This protein binds this small molecule.
Small molecule (SMILES): CC(=O)N[C@@H]1[C@@H](O)[C@H](O)[C@@H](CO)O[C@H]1O

Binding-site contacts:
Ligand atom C8 contacts residue TYR179 of chain 1.A at 4.0 Å (hydrophobic).
Ligand atom C5 contacts residue TYR179 of chain 1.A at 4.4 Å (hydrophobic).
Ligand atom O7 contacts residue TYR179 of chain 1.A at 3.9 Å.
Ligand atom C1 contacts residue TYR179 of chain 1.A at 3.7 Å (hydrophobic).
Ligand atom C1 contacts residue ASN189 of chain 1.A at 1.7 Å.
Ligand atom C2 contacts residue TYR179 of chain 1.A at 4.2 Å (hydrophobic).
Ligand atom O5 contacts residue ASN189 of chain 1.A at 2.6 Å (h-bond).
Ligand atom C2 contacts residue ASN189 of chain 1.A at 2.6 Å.
Ligand atom N2 contacts residue TYR179 of chain 1.A at 3.7 Å.
Ligand atom O7 contacts residue ASN189 of chain 1.A at 3.9 Å.
Ligand atom O3 contacts residue TYR179 of chain 1.A at 4.4 Å.
Ligand atom N2 contacts residue ASN189 of chain 1.A at 2.5 Å (h-bond).
Ligand atom C5 contacts residue ASN189 of chain 1.A at 4.0 Å.
Ligand atom C7 contacts residue ASN189 of chain 1.A at 3.6 Å.
Ligand atom O5 contacts residue TYR179 of chain 1.A at 4.4 Å.
Ligand atom C3 contacts residue TYR179 of chain 1.A at 3.9 Å (hydrophobic).
Ligand atom C3 contacts residue ASN189 of chain 1.A at 3.9 Å.
Ligand atom C7 contacts residue TYR179 of chain 1.A at 3.6 Å (hydrophobic).

Sequence of chain 1.A:
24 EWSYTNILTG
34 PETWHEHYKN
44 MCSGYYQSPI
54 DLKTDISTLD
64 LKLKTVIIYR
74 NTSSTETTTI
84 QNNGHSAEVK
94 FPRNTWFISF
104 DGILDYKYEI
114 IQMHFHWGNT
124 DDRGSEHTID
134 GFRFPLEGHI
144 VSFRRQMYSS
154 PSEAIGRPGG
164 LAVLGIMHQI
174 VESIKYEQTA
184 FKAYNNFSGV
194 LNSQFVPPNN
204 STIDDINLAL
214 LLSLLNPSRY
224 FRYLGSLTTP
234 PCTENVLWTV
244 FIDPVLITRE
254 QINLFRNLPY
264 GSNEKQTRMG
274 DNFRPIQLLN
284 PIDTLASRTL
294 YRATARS